Binding-site contacts:
Ligand atom C21 contacts residue GLY166 of chain 1.A at 3.7 Å.
Ligand atom O14 contacts residue ZN1 of chain 1.D at 2.3 Å.
Ligand atom C2 contacts residue ZN1 of chain 1.D at 2.9 Å.
Ligand atom O3 contacts residue CYS158 of chain 1.A at 3.6 Å.
Ligand atom O15 contacts residue HIS139 of chain 1.A at 3.5 Å.
Ligand atom O14 contacts residue CYS158 of chain 1.A at 3.5 Å.
Ligand atom O3 contacts residue ASP81 of chain 1.A at 3.0 Å (salt-bridge).
Ligand atom C13 contacts residue HIS139 of chain 1.A at 3.7 Å.
Ligand atom O15 contacts residue GLY166 of chain 1.A at 3.6 Å.
Ligand atom C2 contacts residue HIS139 of chain 1.A at 3.5 Å.
Ligand atom C16 contacts residue HIS197 of chain 1.A at 3.5 Å.
Ligand atom O20 contacts residue GLY166 of chain 1.A at 3.7 Å.
Ligand atom C25 contacts residue TRP28 of chain 1.A at 3.7 Å (hydrophobic).
Ligand atom C12 contacts residue ZN1 of chain 1.D at 3.7 Å.
Ligand atom O3 contacts residue HIS77 of chain 1.A at 3.6 Å (h-bond).
Ligand atom O4 contacts residue HIS79 of chain 1.A at 3.1 Å (h-bond).
Ligand atom C13 contacts residue LYS161 of chain 1.A at 3.5 Å.
Ligand atom C24 contacts residue TRP28 of chain 1.A at 3.6 Å (hydrophobic).
Ligand atom C7 contacts residue ASN167 of chain 1.A at 3.7 Å.
Ligand atom O15 contacts residue ASN167 of chain 1.A at 2.9 Å (h-bond).
Ligand atom C13 contacts residue HIS197 of chain 1.A at 3.5 Å.
Ligand atom C1 contacts residue ZN1 of chain 1.D at 3.2 Å.
Ligand atom C2 contacts residue ZN1 of chain 1.C at 2.7 Å.
Ligand atom C13 contacts residue ZN1 of chain 1.D at 3.3 Å.
Ligand atom O15 contacts residue LYS161 of chain 1.A at 2.7 Å (salt-bridge).
Ligand atom O3 contacts residue ZN1 of chain 1.D at 2.1 Å.
Ligand atom O4 contacts residue ZN1 of chain 1.C at 2.7 Å.
Ligand atom C2 contacts residue HIS79 of chain 1.A at 3.6 Å.
Ligand atom O4 contacts residue HIS139 of chain 1.A at 3.0 Å.
Ligand atom C23 contacts residue GLY166 of chain 1.A at 3.3 Å.
Ligand atom O14 contacts residue LYS161 of chain 1.A at 3.4 Å (salt-bridge).
Ligand atom O3 contacts residue HIS79 of chain 1.A at 3.4 Å (h-bond).
Ligand atom O22 contacts residue GLY166 of chain 1.A at 3.5 Å.
Ligand atom O14 contacts residue HIS139 of chain 1.A at 3.5 Å.
Ligand atom O3 contacts residue ZN1 of chain 1.C at 2.0 Å.
Ligand atom O3 contacts residue HIS139 of chain 1.A at 3.2 Å (h-bond).
Ligand atom O4 contacts residue ASN167 of chain 1.A at 2.8 Å (h-bond).
Ligand atom O14 contacts residue HIS197 of chain 1.A at 2.9 Å (h-bond).
Ligand atom C9 contacts residue SER80 of chain 1.A at 3.6 Å.
Ligand atom C19 contacts residue GLY166 of chain 1.A at 3.5 Å.

A small-molecule ligand and the protein it binds are described below.
Small molecule (SMILES): O=C(O)[C@@H](Cc1ccccc1)[C@H](Cc1ccc2c(c1)OCO2)C(=O)O

Sequence of chain 1.A:
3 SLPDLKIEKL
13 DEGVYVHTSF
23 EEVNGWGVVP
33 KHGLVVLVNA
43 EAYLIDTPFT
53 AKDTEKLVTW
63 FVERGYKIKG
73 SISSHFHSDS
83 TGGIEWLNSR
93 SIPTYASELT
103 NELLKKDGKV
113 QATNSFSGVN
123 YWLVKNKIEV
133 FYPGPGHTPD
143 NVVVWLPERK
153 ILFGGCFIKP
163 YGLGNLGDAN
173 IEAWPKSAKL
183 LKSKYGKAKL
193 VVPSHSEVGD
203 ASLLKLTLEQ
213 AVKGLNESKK